The small molecule below binds the protein below.
Small molecule (SMILES): CCCCCCC(=O)OC[C@H]1O[C@@](CO)(O[C@H]2O[C@H](CO)[C@@H](O)[C@H](O)[C@H]2O)[C@@H](O)[C@@H]1O

Sequence of chain 1.A:
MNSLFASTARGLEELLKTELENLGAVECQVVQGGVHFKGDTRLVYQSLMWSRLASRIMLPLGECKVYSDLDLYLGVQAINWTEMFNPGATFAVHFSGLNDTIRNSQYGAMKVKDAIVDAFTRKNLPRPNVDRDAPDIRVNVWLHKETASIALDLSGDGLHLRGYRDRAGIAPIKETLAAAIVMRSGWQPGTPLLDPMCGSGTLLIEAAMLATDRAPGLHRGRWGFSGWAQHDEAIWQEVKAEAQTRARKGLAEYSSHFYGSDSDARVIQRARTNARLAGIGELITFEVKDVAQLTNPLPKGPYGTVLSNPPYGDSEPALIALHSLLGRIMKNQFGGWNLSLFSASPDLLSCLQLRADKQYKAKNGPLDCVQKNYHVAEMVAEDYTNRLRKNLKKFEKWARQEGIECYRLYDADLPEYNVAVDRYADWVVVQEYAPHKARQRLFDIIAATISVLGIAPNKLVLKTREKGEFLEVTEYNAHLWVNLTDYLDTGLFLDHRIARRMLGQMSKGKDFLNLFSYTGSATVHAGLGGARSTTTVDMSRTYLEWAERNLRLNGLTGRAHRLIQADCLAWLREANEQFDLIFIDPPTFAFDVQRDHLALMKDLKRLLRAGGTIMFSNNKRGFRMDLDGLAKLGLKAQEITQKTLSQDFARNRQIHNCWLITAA

Binding-site contacts:
Ligand atom C3 contacts residue LEU218 of chain 1.A at 3.5 Å (hydrophobic).
Ligand atom O3 contacts residue GLY217 of chain 1.A at 3.0 Å (h-bond).
Ligand atom O4 contacts residue ARG220 of chain 1.A at 2.7 Å (salt-bridge).
Ligand atom O3 contacts residue MET49 of chain 1.A at 4.0 Å.
Ligand atom O2 contacts residue LEU218 of chain 1.A at 2.8 Å (h-bond).
Ligand atom C1 contacts residue GLN244 of chain 1.A at 4.0 Å.
Ligand atom C2 contacts residue LYS240 of chain 1.A at 3.7 Å.
Ligand atom O1N contacts residue GLY221 of chain 1.A at 4.2 Å.
Ligand atom O2 contacts residue MET49 of chain 1.A at 3.5 Å.
Ligand atom O3 contacts residue LEU218 of chain 1.A at 3.0 Å (h-bond).
Ligand atom C6 contacts residue HIS219 of chain 1.A at 4.2 Å.
Ligand atom C4 contacts residue TRP223 of chain 1.A at 4.1 Å (hydrophobic).
Ligand atom O4 contacts residue TRP223 of chain 1.A at 3.0 Å (h-bond).
Ligand atom O6 contacts residue LYS240 of chain 1.A at 3.6 Å.
Ligand atom O2 contacts residue GLN244 of chain 1.A at 4.1 Å.
Ligand atom O4 contacts residue HIS219 of chain 1.A at 2.9 Å (h-bond).
Ligand atom O2 contacts residue LYS240 of chain 1.A at 4.0 Å.
Ligand atom O3 contacts residue GLN244 of chain 1.A at 3.0 Å (h-bond).
Ligand atom C2 contacts residue LEU218 of chain 1.A at 4.0 Å (hydrophobic).
Ligand atom C3 contacts residue ARG220 of chain 1.A at 3.3 Å.
Ligand atom C3 contacts residue LEU218 of chain 1.A at 3.7 Å (hydrophobic).
Ligand atom C4 contacts residue LEU218 of chain 1.A at 3.6 Å (hydrophobic).
Ligand atom O6 contacts residue ARG220 of chain 1.A at 3.6 Å.
Ligand atom O2 contacts residue GLY217 of chain 1.A at 3.8 Å.
Ligand atom C4 contacts residue ARG220 of chain 1.A at 3.4 Å.
Ligand atom C4 contacts residue HIS219 of chain 1.A at 3.7 Å.
Ligand atom O3 contacts residue LEU218 of chain 1.A at 4.0 Å.
Ligand atom C6 contacts residue ARG220 of chain 1.A at 3.5 Å.
Ligand atom C3 contacts residue GLY217 of chain 1.A at 3.9 Å.
Ligand atom O4 contacts residue GLY221 of chain 1.A at 4.0 Å.
Ligand atom O2 contacts residue LEU218 of chain 1.A at 3.0 Å (h-bond).
Ligand atom O6 contacts residue GLY221 of chain 1.A at 3.9 Å.
Ligand atom C1 contacts residue LEU218 of chain 1.A at 3.7 Å (hydrophobic).
Ligand atom O3 contacts residue TRP223 of chain 1.A at 3.2 Å (h-bond).
Ligand atom C5 contacts residue ARG220 of chain 1.A at 3.6 Å.
Ligand atom C3 contacts residue GLN244 of chain 1.A at 4.0 Å.
Ligand atom C2 contacts residue LEU218 of chain 1.A at 3.5 Å (hydrophobic).
Ligand atom O3 contacts residue TRP236 of chain 1.A at 3.7 Å.
Ligand atom O3 contacts residue ARG220 of chain 1.A at 3.5 Å (salt-bridge).
Ligand atom O3 contacts residue HIS219 of chain 1.A at 3.9 Å.